Sequence of chain 1.A:
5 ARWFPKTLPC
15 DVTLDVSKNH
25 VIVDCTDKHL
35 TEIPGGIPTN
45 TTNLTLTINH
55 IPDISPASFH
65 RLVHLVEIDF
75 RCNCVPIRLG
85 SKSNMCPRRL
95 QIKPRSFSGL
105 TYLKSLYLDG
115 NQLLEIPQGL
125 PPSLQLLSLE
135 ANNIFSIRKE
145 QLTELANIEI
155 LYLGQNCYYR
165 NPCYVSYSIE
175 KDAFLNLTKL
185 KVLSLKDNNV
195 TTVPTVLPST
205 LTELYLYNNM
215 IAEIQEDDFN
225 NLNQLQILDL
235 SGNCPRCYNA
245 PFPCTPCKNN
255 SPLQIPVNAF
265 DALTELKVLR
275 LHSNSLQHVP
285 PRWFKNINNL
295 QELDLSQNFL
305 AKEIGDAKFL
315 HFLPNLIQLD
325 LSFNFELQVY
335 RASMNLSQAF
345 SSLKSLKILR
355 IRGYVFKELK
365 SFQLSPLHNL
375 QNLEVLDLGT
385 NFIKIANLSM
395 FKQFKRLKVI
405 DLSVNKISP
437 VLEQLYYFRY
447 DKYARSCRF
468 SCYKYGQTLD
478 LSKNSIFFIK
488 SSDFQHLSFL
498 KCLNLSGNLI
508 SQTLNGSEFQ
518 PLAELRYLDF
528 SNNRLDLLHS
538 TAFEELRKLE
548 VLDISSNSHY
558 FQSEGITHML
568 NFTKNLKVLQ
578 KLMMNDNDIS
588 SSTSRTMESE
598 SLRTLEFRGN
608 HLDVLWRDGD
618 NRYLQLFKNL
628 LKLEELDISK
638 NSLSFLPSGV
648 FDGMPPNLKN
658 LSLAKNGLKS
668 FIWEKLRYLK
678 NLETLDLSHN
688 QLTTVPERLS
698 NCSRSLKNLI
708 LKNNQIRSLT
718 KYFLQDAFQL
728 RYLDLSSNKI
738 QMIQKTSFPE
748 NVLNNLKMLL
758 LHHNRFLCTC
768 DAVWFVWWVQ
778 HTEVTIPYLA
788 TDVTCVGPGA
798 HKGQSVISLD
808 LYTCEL

This protein binds this small molecule.
Small molecule (SMILES): CC(=O)N[C@@H]1[C@@H](O)[C@H](O)[C@@H](CO)O[C@H]1O

Binding-site contacts:
Ligand atom C7 contacts residue ASN501 of chain 1.A at 3.7 Å.
Ligand atom C5 contacts residue SER479 of chain 1.A at 4.3 Å.
Ligand atom C8 contacts residue TYR524 of chain 1.A at 3.3 Å (hydrophobic).
Ligand atom O6 contacts residue SER407 of chain 1.A at 3.9 Å.
Ligand atom C1 contacts residue SER479 of chain 1.A at 4.3 Å.
Ligand atom C1 contacts residue SER503 of chain 1.A at 4.1 Å.
Ligand atom O7 contacts residue CYS469 of chain 1.A at 3.5 Å (h-bond).
Ligand atom C6 contacts residue LYS480 of chain 1.A at 4.2 Å.
Ligand atom C3 contacts residue ASP526 of chain 1.A at 3.8 Å.
Ligand atom C2 contacts residue ASN501 of chain 1.A at 2.5 Å.
Ligand atom C2 contacts residue ASP526 of chain 1.A at 3.5 Å.
Ligand atom C3 contacts residue ASN501 of chain 1.A at 3.8 Å.
Ligand atom C8 contacts residue SER468 of chain 1.A at 4.1 Å.
Ligand atom C7 contacts residue ASP526 of chain 1.A at 3.7 Å.
Ligand atom N2 contacts residue ASP526 of chain 1.A at 2.8 Å (salt-bridge).
Ligand atom O5 contacts residue ASP477 of chain 1.A at 4.4 Å.
Ligand atom N2 contacts residue ASN501 of chain 1.A at 2.9 Å (h-bond).
Ligand atom O5 contacts residue SER479 of chain 1.A at 3.5 Å (h-bond).
Ligand atom C5 contacts residue ASN501 of chain 1.A at 3.7 Å.
Ligand atom O7 contacts residue ASN501 of chain 1.A at 4.1 Å.
Ligand atom C1 contacts residue ASN501 of chain 1.A at 1.4 Å.
Ligand atom C4 contacts residue ASN501 of chain 1.A at 4.2 Å.
Ligand atom O7 contacts residue SER468 of chain 1.A at 3.2 Å.
Ligand atom C1 contacts residue ASP526 of chain 1.A at 3.6 Å.
Ligand atom O6 contacts residue LYS480 of chain 1.A at 4.5 Å.
Ligand atom O3 contacts residue ASP526 of chain 1.A at 4.5 Å.
Ligand atom C5 contacts residue SER503 of chain 1.A at 4.2 Å.
Ligand atom C7 contacts residue SER468 of chain 1.A at 4.0 Å.
Ligand atom C7 contacts residue CYS469 of chain 1.A at 4.0 Å (hydrophobic).
Ligand atom C8 contacts residue ASP526 of chain 1.A at 3.8 Å.
Ligand atom O5 contacts residue SER503 of chain 1.A at 4.2 Å.
Ligand atom C8 contacts residue CYS469 of chain 1.A at 3.6 Å (hydrophobic).
Ligand atom O5 contacts residue ASN501 of chain 1.A at 2.4 Å (h-bond).
Ligand atom O6 contacts residue SER479 of chain 1.A at 3.0 Å (h-bond).
Ligand atom C6 contacts residue SER479 of chain 1.A at 3.8 Å.